The protein below binds the small molecule below.
Small molecule (SMILES): Nc1ccn([C@@H]2O[C@H](CO[P](=O)(O)O[C@H]3[C@@H](O)[C@H](n4ccc(N)nc4=O)O[C@@H]3CO[P](=O)(O)O[C@H]3[C@@H](O)[C@H](n4cnc5c(N)ncnc54)O[C@@H]3CO[P](=O)(O)O[C@H]3[C@@H](O)[C@H](n4ccc(N)nc4=O)O[C@@H]3CO[P](=O)(O)O[C@H]3[C@@H](O)[C@H](n4ccc(=O)[nH]c4=O)O[C@@H]3CO[P](=O)(O)O[C@H]3[C@@H](O)[C@H](n4cnc5c(N)ncnc54)O[C@@H]3CO[P](=O)(O)O[C@H]3[C@@H](O)[C@H](n4cnc5c(=O)nc(N)[nH]c54)O[C@@H]3CO[P](=O)(O)O[C@H]3[C@@H](O)[C@H](n4cnc5c(=O)nc(N)[nH]c54)O[C@@H]3CO)[C@@H](O)[C@H]2O)c(=O)n1

Binding-site contacts:
Ligand atom O2 contacts residue ASN87 of chain 5.E at 3.3 Å (h-bond).
Ligand atom C4 contacts residue TYR85 of chain 5.E at 3.5 Å (hydrophobic).
Ligand atom OP1 contacts residue ASN55 of chain 2.E at 2.8 Å (h-bond).
Ligand atom OP2 contacts residue TYR85 of chain 5.E at 2.7 Å (h-bond).
Ligand atom OP2 contacts residue ARG49 of chain 2.E at 2.3 Å (salt-bridge).
Ligand atom N7 contacts residue THR45 of chain 5.E at 2.6 Å (h-bond).
Ligand atom N6 contacts residue CYS46 of chain 5.E at 3.3 Å (h-bond).
Ligand atom C6 contacts residue THR45 of chain 5.E at 3.3 Å.
Ligand atom OP2 contacts residue SER51 of chain 2.E at 3.4 Å (h-bond).
Ligand atom O2' contacts residue TYR85 of chain 5.E at 3.4 Å.
Ligand atom O4' contacts residue LYS61 of chain 5.E at 2.8 Å (salt-bridge).
Ligand atom C2 contacts residue SER47 of chain 5.E at 3.2 Å.
Ligand atom N1 contacts residue TYR85 of chain 5.E at 3.5 Å.
Ligand atom OP1 contacts residue ARG49 of chain 2.E at 2.5 Å (salt-bridge).
Ligand atom P contacts residue ARG49 of chain 2.E at 3.0 Å.
Ligand atom C5' contacts residue ARG49 of chain 2.E at 3.5 Å.
Ligand atom N7 contacts residue LYS61 of chain 5.E at 3.3 Å.
Ligand atom N1 contacts residue SER47 of chain 5.E at 2.9 Å (h-bond).
Ligand atom C5' contacts residue TYR85 of chain 5.E at 2.9 Å (hydrophobic).
Ligand atom C8 contacts residue LYS61 of chain 5.E at 3.4 Å.
Ligand atom C3' contacts residue TYR85 of chain 5.E at 3.4 Å (hydrophobic).
Ligand atom OP2 contacts residue ASN55 of chain 2.E at 3.4 Å (h-bond).
Ligand atom C2' contacts residue GLU63 of chain 5.E at 3.5 Å.
Ligand atom OP2 contacts residue LYS43 of chain 5.E at 2.7 Å (salt-bridge).
Ligand atom N6 contacts residue THR45 of chain 5.E at 2.7 Å (h-bond).
Ligand atom O3' contacts residue SER51 of chain 2.E at 3.3 Å (h-bond).
Ligand atom N6 contacts residue THR59 of chain 5.E at 2.8 Å (h-bond).
Ligand atom C5' contacts residue SER51 of chain 2.E at 3.3 Å.
Ligand atom N3 contacts residue TYR85 of chain 5.E at 3.5 Å.
Ligand atom OP1 contacts residue SER52 of chain 2.E at 3.2 Å.
Ligand atom OP1 contacts residue SER51 of chain 2.E at 2.9 Å (h-bond).
Ligand atom OP2 contacts residue LYS57 of chain 2.E at 2.6 Å (salt-bridge).
Ligand atom O3' contacts residue ARG49 of chain 2.E at 3.4 Å (salt-bridge).
Ligand atom C5 contacts residue THR45 of chain 5.E at 3.2 Å.
Ligand atom O2' contacts residue GLU63 of chain 5.E at 3.2 Å (salt-bridge).
Ligand atom OP1 contacts residue SER51 of chain 2.E at 3.5 Å.
Ligand atom P contacts residue SER51 of chain 2.E at 3.5 Å.
Ligand atom N9 contacts residue LYS61 of chain 5.E at 3.3 Å (salt-bridge).
Ligand atom C4' contacts residue TYR85 of chain 5.E at 3.2 Å (hydrophobic).
Ligand atom C2' contacts residue TYR85 of chain 5.E at 3.4 Å (hydrophobic).

Sequence of chain 5.E:
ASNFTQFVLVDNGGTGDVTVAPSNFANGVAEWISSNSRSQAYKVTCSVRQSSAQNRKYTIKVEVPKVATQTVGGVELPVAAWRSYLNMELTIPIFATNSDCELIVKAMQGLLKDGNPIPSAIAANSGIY

Sequence of chain 2.E:
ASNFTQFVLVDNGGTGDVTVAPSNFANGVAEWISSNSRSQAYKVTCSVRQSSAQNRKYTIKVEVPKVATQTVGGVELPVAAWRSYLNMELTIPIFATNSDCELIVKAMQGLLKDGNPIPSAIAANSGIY